This protein binds this small molecule.
Small molecule (SMILES): CC(=O)N[C@@H]1[C@@H](O)[C@H](O)[C@@H](CO)O[C@H]1O

Sequence of chain 1.C:
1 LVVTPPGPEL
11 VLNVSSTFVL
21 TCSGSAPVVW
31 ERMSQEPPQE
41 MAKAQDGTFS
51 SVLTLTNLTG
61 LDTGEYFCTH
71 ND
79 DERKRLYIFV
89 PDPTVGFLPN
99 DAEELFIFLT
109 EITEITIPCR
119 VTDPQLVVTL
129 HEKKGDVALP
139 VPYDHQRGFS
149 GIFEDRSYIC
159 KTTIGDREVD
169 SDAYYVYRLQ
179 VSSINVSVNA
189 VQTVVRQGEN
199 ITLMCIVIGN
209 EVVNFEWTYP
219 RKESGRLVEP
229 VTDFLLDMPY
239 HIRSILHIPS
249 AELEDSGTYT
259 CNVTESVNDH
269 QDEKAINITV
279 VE

Binding-site contacts:
Ligand atom C2 contacts residue ASN198 of chain 1.C at 2.5 Å.
Ligand atom O6 contacts residue PRO247 of chain 1.C at 4.2 Å.
Ligand atom C1 contacts residue HIS245 of chain 1.C at 3.6 Å.
Ligand atom O6 contacts residue HIS245 of chain 1.C at 4.3 Å.
Ligand atom C1 contacts residue ASN198 of chain 1.C at 1.4 Å.
Ligand atom O5 contacts residue ASN198 of chain 1.C at 2.4 Å (h-bond).
Ligand atom O4 contacts residue ASN198 of chain 1.C at 4.4 Å.
Ligand atom C7 contacts residue ASN198 of chain 1.C at 4.0 Å.
Ligand atom C6 contacts residue ASN198 of chain 1.C at 4.2 Å.
Ligand atom C3 contacts residue ASN198 of chain 1.C at 3.8 Å.
Ligand atom O7 contacts residue ASN198 of chain 1.C at 4.4 Å.
Ligand atom N2 contacts residue ASN198 of chain 1.C at 2.9 Å (h-bond).
Ligand atom O3 contacts residue ASN198 of chain 1.C at 4.3 Å.
Ligand atom O6 contacts residue ASN198 of chain 1.C at 3.6 Å.
Ligand atom C5 contacts residue ASN198 of chain 1.C at 3.7 Å.
Ligand atom C4 contacts residue ASN198 of chain 1.C at 4.3 Å.